Binding-site contacts:
Ligand atom C7 contacts residue SER150 of chain 1.A at 4.0 Å.
Ligand atom C5 contacts residue ASN54 of chain 1.A at 3.6 Å.
Ligand atom C4 contacts residue SER150 of chain 1.A at 4.3 Å.
Ligand atom C8 contacts residue PRO80 of chain 1.A at 4.5 Å (hydrophobic).
Ligand atom C2 contacts residue ASN54 of chain 1.A at 2.4 Å.
Ligand atom C4 contacts residue ASN54 of chain 1.A at 4.2 Å.
Ligand atom C2 contacts residue SER150 of chain 1.A at 4.0 Å.
Ligand atom C1 contacts residue TRP148 of chain 1.A at 4.0 Å (hydrophobic).
Ligand atom O7 contacts residue ASN54 of chain 1.A at 3.2 Å (h-bond).
Ligand atom O6 contacts residue TRP148 of chain 1.A at 4.0 Å.
Ligand atom C7 contacts residue ASN54 of chain 1.A at 3.3 Å.
Ligand atom O5 contacts residue ASN54 of chain 1.A at 2.3 Å (h-bond).
Ligand atom C6 contacts residue TRP148 of chain 1.A at 4.3 Å (hydrophobic).
Ligand atom N2 contacts residue PRO80 of chain 1.A at 4.1 Å.
Ligand atom N2 contacts residue SER150 of chain 1.A at 4.1 Å.
Ligand atom C1 contacts residue PRO80 of chain 1.A at 4.4 Å (hydrophobic).
Ligand atom O5 contacts residue TRP148 of chain 1.A at 3.3 Å (h-bond).
Ligand atom C1 contacts residue ASN54 of chain 1.A at 1.4 Å.
Ligand atom C3 contacts residue ASN54 of chain 1.A at 3.8 Å.
Ligand atom N2 contacts residue ASN54 of chain 1.A at 2.9 Å (h-bond).
Ligand atom O6 contacts residue ARG20 of chain 1.A at 4.3 Å.
Ligand atom C3 contacts residue SER150 of chain 1.A at 4.1 Å.
Ligand atom O6 contacts residue SER150 of chain 1.A at 3.6 Å.
Ligand atom C5 contacts residue TRP148 of chain 1.A at 4.5 Å (hydrophobic).
Ligand atom O7 contacts residue THR149 of chain 1.A at 3.7 Å.
Ligand atom O7 contacts residue SER150 of chain 1.A at 3.5 Å (h-bond).
Ligand atom O3 contacts residue SER150 of chain 1.A at 3.1 Å (h-bond).
Ligand atom O7 contacts residue TRP148 of chain 1.A at 4.4 Å.

Sequence of chain 1.A:
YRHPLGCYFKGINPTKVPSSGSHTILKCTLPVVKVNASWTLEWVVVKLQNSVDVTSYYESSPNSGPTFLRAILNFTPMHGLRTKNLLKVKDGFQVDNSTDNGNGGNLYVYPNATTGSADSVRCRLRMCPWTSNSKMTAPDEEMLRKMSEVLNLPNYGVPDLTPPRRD

A small-molecule ligand and the protein it binds are described below.
Small molecule (SMILES): CC(=O)N[C@H]1[C@H](O[C@H]2[C@H](O)[C@@H](NC(C)=O)CO[C@@H]2CO)O[C@H](CO)[C@@H](O[C@H]2O[C@H](CO)[C@@H](O)[C@H](O)[C@@H]2O)[C@@H]1O